This small molecule binds to this protein.
Small molecule (SMILES): CC(=O)N[C@H]1[C@H](O[C@H]2[C@H](O)[C@@H](NC(C)=O)CO[C@@H]2CO)O[C@H](CO)[C@@H](O[C@@H]2O[C@H](CO)[C@@H](O)[C@H](O)[C@@H]2O)[C@@H]1O

Sequence of chain 1.A:
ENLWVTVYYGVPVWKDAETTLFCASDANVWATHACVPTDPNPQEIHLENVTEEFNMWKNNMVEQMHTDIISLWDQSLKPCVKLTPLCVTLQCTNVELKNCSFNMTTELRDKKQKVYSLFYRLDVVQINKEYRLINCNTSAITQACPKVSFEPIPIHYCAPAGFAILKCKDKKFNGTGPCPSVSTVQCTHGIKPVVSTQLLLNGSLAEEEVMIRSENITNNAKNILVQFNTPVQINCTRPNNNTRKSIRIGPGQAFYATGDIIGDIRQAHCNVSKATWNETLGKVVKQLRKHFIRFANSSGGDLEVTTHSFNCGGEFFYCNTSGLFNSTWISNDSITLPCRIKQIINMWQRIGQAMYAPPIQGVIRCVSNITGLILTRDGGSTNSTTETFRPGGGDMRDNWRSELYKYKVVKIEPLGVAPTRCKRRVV

Binding-site contacts:
Ligand atom C8 contacts residue PHE121 of chain 1.A at 3.6 Å (hydrophobic).
Ligand atom C5 contacts residue ASN122 of chain 1.A at 3.6 Å.
Ligand atom C3 contacts residue LYS133 of chain 1.A at 3.5 Å.
Ligand atom O7 contacts residue VAL97 of chain 1.A at 4.3 Å.
Ligand atom O5 contacts residue ASN122 of chain 1.A at 2.4 Å (h-bond).
Ligand atom N2 contacts residue LYS133 of chain 1.A at 2.9 Å (salt-bridge).
Ligand atom C7 contacts residue PHE121 of chain 1.A at 4.3 Å (hydrophobic).
Ligand atom C8 contacts residue THR98 of chain 1.A at 3.4 Å.
Ligand atom C8 contacts residue SER120 of chain 1.A at 3.5 Å.
Ligand atom O3 contacts residue GLN100 of chain 1.A at 4.1 Å.
Ligand atom N2 contacts residue ASN122 of chain 1.A at 2.9 Å (h-bond).
Ligand atom C7 contacts residue THR98 of chain 1.A at 4.0 Å.
Ligand atom C1 contacts residue LYS133 of chain 1.A at 3.6 Å.
Ligand atom C4 contacts residue ASN122 of chain 1.A at 4.2 Å.
Ligand atom O7 contacts residue ASN122 of chain 1.A at 2.7 Å (h-bond).
Ligand atom C2 contacts residue ASN122 of chain 1.A at 2.4 Å.
Ligand atom O6 contacts residue ASN122 of chain 1.A at 4.0 Å.
Ligand atom N2 contacts residue GLN100 of chain 1.A at 4.4 Å.
Ligand atom C1 contacts residue ASN122 of chain 1.A at 1.4 Å.
Ligand atom C3 contacts residue ASN122 of chain 1.A at 3.8 Å.
Ligand atom C2 contacts residue LYS133 of chain 1.A at 3.5 Å.
Ligand atom C8 contacts residue LYS133 of chain 1.A at 4.1 Å.
Ligand atom O3 contacts residue LYS133 of chain 1.A at 4.2 Å.
Ligand atom C7 contacts residue ASN122 of chain 1.A at 3.0 Å.
Ligand atom C8 contacts residue ASN122 of chain 1.A at 4.2 Å.
Ligand atom C8 contacts residue GLN100 of chain 1.A at 3.6 Å.
Ligand atom O7 contacts residue THR98 of chain 1.A at 3.7 Å.
Ligand atom C7 contacts residue LYS133 of chain 1.A at 3.9 Å.